Sequence of chain 3.A:
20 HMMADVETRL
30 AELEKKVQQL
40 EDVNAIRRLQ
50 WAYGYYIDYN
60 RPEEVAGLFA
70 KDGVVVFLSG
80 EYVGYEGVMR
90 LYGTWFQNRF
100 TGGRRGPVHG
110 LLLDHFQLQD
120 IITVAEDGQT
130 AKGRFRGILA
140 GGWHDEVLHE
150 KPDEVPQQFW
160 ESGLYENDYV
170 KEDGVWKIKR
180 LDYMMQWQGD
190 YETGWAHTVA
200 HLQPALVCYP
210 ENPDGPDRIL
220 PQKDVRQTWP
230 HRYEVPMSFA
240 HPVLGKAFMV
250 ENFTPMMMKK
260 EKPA

Binding-site contacts:
Ligand atom O contacts residue LJU1 of chain 3.E at 0.3 Å (h-bond).
Ligand atom O3 contacts residue ARG98 of chain 3.A at 3.1 Å (salt-bridge).
Ligand atom C10 contacts residue LJU1 of chain 3.E at 0.1 Å.
Ligand atom C9 contacts residue LJU1 of chain 3.E at 0.4 Å.
Ligand atom C5 contacts residue LJU1 of chain 3.E at 1.1 Å.
Ligand atom C2 contacts residue LJU1 of chain 3.E at 0.5 Å.
Ligand atom O1 contacts residue LJU1 of chain 3.E at 0.5 Å (h-bond).
Ligand atom O1 contacts residue PHE76 of chain 3.A at 3.4 Å.
Ligand atom O2 contacts residue HIS114 of chain 3.A at 3.1 Å (h-bond).
Ligand atom C8 contacts residue GLU160 of chain 3.A at 3.3 Å.
Ligand atom C14 contacts residue LJU1 of chain 3.E at 0.5 Å.
Ligand atom O contacts residue TYR91 of chain 3.A at 3.2 Å (h-bond).
Ligand atom O4 contacts residue LJU1 of chain 3.E at 0.3 Å (h-bond).
Ligand atom O contacts residue TYR52 of chain 3.A at 2.9 Å (h-bond).
Ligand atom C12 contacts residue LJU1 of chain 3.E at 0.4 Å.
Ligand atom C7 contacts residue LJU1 of chain 3.E at 0.7 Å.
Ligand atom C15 contacts residue TYR164 of chain 3.A at 3.4 Å (hydrophobic).
Ligand atom C16 contacts residue TYR164 of chain 3.A at 3.3 Å (hydrophobic).
Ligand atom O1 contacts residue TYR182 of chain 3.A at 3.4 Å.
Ligand atom C11 contacts residue LJU1 of chain 3.E at 0.3 Å.
Ligand atom O5 contacts residue TYR52 of chain 3.A at 2.5 Å (h-bond).
Ligand atom C13 contacts residue LJU1 of chain 3.E at 0.5 Å.
Ligand atom C4 contacts residue LJU1 of chain 3.E at 0.9 Å.
Ligand atom C contacts residue LJU1 of chain 3.E at 0.4 Å.
Ligand atom O2 contacts residue LJU1 of chain 3.E at 0.5 Å (h-bond).
Ligand atom O3 contacts residue LJU1 of chain 3.E at 0.2 Å (h-bond).
Ligand atom C8 contacts residue LJU1 of chain 3.E at 0.6 Å.
Ligand atom C16 contacts residue LJU1 of chain 3.E at 0.1 Å.
Ligand atom O4 contacts residue ARG98 of chain 3.A at 2.7 Å (salt-bridge).
Ligand atom O3 contacts residue HIS200 of chain 3.A at 2.5 Å (h-bond).
Ligand atom C4 contacts residue GLU160 of chain 3.A at 3.3 Å.
Ligand atom C6 contacts residue LJU1 of chain 3.E at 0.5 Å.
Ligand atom C12 contacts residue TRP94 of chain 3.A at 3.4 Å (hydrophobic).
Ligand atom C3 contacts residue LJU1 of chain 3.E at 0.6 Å.
Ligand atom C1 contacts residue LJU1 of chain 3.E at 0.2 Å.
Ligand atom O5 contacts residue TYR164 of chain 3.A at 2.5 Å (h-bond).
Ligand atom C15 contacts residue LJU1 of chain 3.E at 0.3 Å.
Ligand atom O1 contacts residue GLU160 of chain 3.A at 2.5 Å (salt-bridge).
Ligand atom O5 contacts residue LJU1 of chain 3.E at 0.2 Å (h-bond).
Ligand atom C14 contacts residue HIS114 of chain 3.A at 3.4 Å.

A protein and the small-molecule ligand that binds it are described below.
Small molecule (SMILES): COc1cc([C@@H](CO)[C@@H](O)c2ccc(O)c(OC)c2)ccc1O